Binding-site contacts:
Ligand atom N3A contacts residue TYR152 of chain 17.A at 3.5 Å.
Ligand atom C3B contacts residue VAL188 of chain 17.A at 3.8 Å (hydrophobic).
Ligand atom C6B contacts residue ILE104 of chain 17.A at 3.6 Å (hydrophobic).
Ligand atom C4C contacts residue VAL188 of chain 17.A at 3.7 Å (hydrophobic).
Ligand atom O1B contacts residue ILE104 of chain 17.A at 3.9 Å.
Ligand atom C5A contacts residue PHE186 of chain 17.A at 3.5 Å (hydrophobic).
Ligand atom C3C contacts residue TYR128 of chain 17.A at 3.4 Å (hydrophobic).
Ligand atom C2A contacts residue PHE186 of chain 17.A at 3.3 Å (hydrophobic).
Ligand atom N3A contacts residue PRO174 of chain 17.A at 3.7 Å.
Ligand atom C2A contacts residue TYR152 of chain 17.A at 3.6 Å (hydrophobic).
Ligand atom C4A contacts residue PRO174 of chain 17.A at 3.1 Å (hydrophobic).
Ligand atom O1B contacts residue TYR128 of chain 17.A at 3.4 Å (h-bond).
Ligand atom C3B contacts residue TYR152 of chain 17.A at 3.7 Å (hydrophobic).
Ligand atom C5A contacts residue VAL176 of chain 17.A at 3.6 Å (hydrophobic).
Ligand atom C4 contacts residue TYR197 of chain 17.A at 3.8 Å (hydrophobic).
Ligand atom O1A contacts residue PHE186 of chain 17.A at 3.0 Å.
Ligand atom C6B contacts residue TYR128 of chain 17.A at 3.3 Å (hydrophobic).
Ligand atom C1C contacts residue LEU106 of chain 17.A at 3.8 Å (hydrophobic).
Ligand atom C5B contacts residue TYR128 of chain 17.A at 4.0 Å (hydrophobic).
Ligand atom C4C contacts residue VAL191 of chain 17.A at 3.0 Å (hydrophobic).
Ligand atom C1C contacts residue TYR128 of chain 17.A at 3.7 Å (hydrophobic).
Ligand atom C5C contacts residue VAL191 of chain 17.A at 3.8 Å (hydrophobic).
Ligand atom C5A contacts residue ALA150 of chain 17.A at 3.6 Å (hydrophobic).
Ligand atom N2 contacts residue LEU106 of chain 17.A at 3.8 Å.
Ligand atom C5B contacts residue PHE186 of chain 17.A at 3.9 Å (hydrophobic).
Ligand atom C2B contacts residue VAL188 of chain 17.A at 3.5 Å (hydrophobic).
Ligand atom C4B contacts residue TYR152 of chain 17.A at 3.8 Å (hydrophobic).
Ligand atom C1B contacts residue TYR128 of chain 17.A at 3.6 Å (hydrophobic).
Ligand atom N3A contacts residue ALA24 of chain 17.C at 3.8 Å.
Ligand atom C4 contacts residue LEU106 of chain 17.A at 3.9 Å (hydrophobic).
Ligand atom C4B contacts residue PHE186 of chain 17.A at 3.6 Å (hydrophobic).
Ligand atom C1B contacts residue ILE104 of chain 17.A at 4.0 Å (hydrophobic).
Ligand atom C2C contacts residue MET221 of chain 17.A at 3.8 Å (hydrophobic).
Ligand atom O1 contacts residue LEU106 of chain 17.A at 3.7 Å.
Ligand atom C1B contacts residue VAL188 of chain 17.A at 3.8 Å (hydrophobic).
Ligand atom C5 contacts residue LEU106 of chain 17.A at 3.8 Å (hydrophobic).
Ligand atom C2C contacts residue TYR197 of chain 17.A at 3.7 Å (hydrophobic).
Ligand atom C5B contacts residue MET224 of chain 17.A at 3.9 Å (hydrophobic).
Ligand atom N3A contacts residue PHE186 of chain 17.A at 4.0 Å.
Ligand atom O1 contacts residue MET221 of chain 17.A at 3.8 Å.

A protein and the small-molecule ligand that binds it are described below.
Small molecule (SMILES): Cc1cc(CCCCCOc2ccc(C3=NCCO3)cc2)on1

Sequence of chain 17.A:
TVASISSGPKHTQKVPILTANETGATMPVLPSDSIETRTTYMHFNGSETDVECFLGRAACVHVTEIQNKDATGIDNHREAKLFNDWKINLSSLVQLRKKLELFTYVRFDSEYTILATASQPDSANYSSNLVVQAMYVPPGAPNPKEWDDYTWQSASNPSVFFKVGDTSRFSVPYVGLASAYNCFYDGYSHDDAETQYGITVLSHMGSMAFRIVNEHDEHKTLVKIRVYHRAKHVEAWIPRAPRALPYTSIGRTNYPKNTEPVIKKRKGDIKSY

Sequence of chain 17.C:
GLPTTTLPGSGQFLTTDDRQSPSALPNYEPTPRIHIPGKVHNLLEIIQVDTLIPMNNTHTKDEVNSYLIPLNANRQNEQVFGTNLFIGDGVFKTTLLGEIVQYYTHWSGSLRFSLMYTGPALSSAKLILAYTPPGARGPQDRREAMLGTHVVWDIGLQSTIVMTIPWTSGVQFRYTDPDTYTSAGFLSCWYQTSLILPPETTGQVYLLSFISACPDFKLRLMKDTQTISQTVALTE